Binding-site contacts:
Ligand atom O1 contacts residue LYS175 of chain 1.Q at 3.2 Å (salt-bridge).
Ligand atom O1P contacts residue GLY403 of chain 1.Q at 2.8 Å (h-bond).
Ligand atom O2P contacts residue TRP66 of chain 1.Y at 3.3 Å.
Ligand atom O3 contacts residue HIS294 of chain 1.Q at 2.9 Å (h-bond).
Ligand atom O4 contacts residue SER379 of chain 1.Q at 2.8 Å (h-bond).
Ligand atom O5P contacts residue ARG295 of chain 1.Q at 2.8 Å (salt-bridge).
Ligand atom O3P contacts residue LYS175 of chain 1.Q at 3.3 Å.
Ligand atom O6 contacts residue LYS175 of chain 1.Q at 3.2 Å (salt-bridge).
Ligand atom O3 contacts residue GLU204 of chain 1.Q at 2.8 Å (salt-bridge).
Ligand atom O2 contacts residue ASP203 of chain 1.Q at 3.4 Å (salt-bridge).
Ligand atom O7 contacts residue LYS334 of chain 1.Q at 2.9 Å (salt-bridge).
Ligand atom C2 contacts residue MG1 of chain 1.QB at 2.8 Å.
Ligand atom P1 contacts residue THR65 of chain 1.Y at 3.5 Å.
Ligand atom C contacts residue LYS175 of chain 1.Q at 3.4 Å.
Ligand atom O6 contacts residue LYS177 of chain 1.Q at 2.8 Å (salt-bridge).
Ligand atom O6 contacts residue MG1 of chain 1.QB at 2.2 Å.
Ligand atom O7 contacts residue GLU60 of chain 1.Y at 3.4 Å (salt-bridge).
Ligand atom O6 contacts residue ASN123 of chain 1.Y at 3.1 Å (h-bond).
Ligand atom O6 contacts residue GLU204 of chain 1.Q at 3.3 Å (salt-bridge).
Ligand atom O2 contacts residue LYS175 of chain 1.Q at 3.0 Å (salt-bridge).
Ligand atom O4P contacts residue HIS327 of chain 1.Q at 2.8 Å (h-bond).
Ligand atom O6 contacts residue ASP203 of chain 1.Q at 3.1 Å (salt-bridge).
Ligand atom O2P contacts residue GLY380 of chain 1.Q at 3.4 Å.
Ligand atom O4P contacts residue SER379 of chain 1.Q at 3.3 Å (h-bond).
Ligand atom O2P contacts residue LYS334 of chain 1.Q at 2.9 Å (salt-bridge).
Ligand atom O3 contacts residue KCX201 of chain 1.Q at 2.7 Å (h-bond).
Ligand atom O2 contacts residue MG1 of chain 1.QB at 2.3 Å.
Ligand atom O2P contacts residue THR65 of chain 1.Y at 3.4 Å (h-bond).
Ligand atom O2 contacts residue KCX201 of chain 1.Q at 3.1 Å (h-bond).
Ligand atom C3 contacts residue KCX201 of chain 1.Q at 3.1 Å.
Ligand atom O6P contacts residue ARG295 of chain 1.Q at 2.9 Å (salt-bridge).
Ligand atom O5 contacts residue LEU335 of chain 1.Q at 3.3 Å.
Ligand atom O3P contacts residue GLY404 of chain 1.Q at 2.8 Å (h-bond).
Ligand atom C contacts residue MG1 of chain 1.QB at 2.8 Å.
Ligand atom O2P contacts residue GLY381 of chain 1.Q at 2.9 Å (h-bond).
Ligand atom O4 contacts residue GLY380 of chain 1.Q at 3.3 Å (h-bond).
Ligand atom O3 contacts residue MG1 of chain 1.QB at 2.2 Å.
Ligand atom O3P contacts residue THR65 of chain 1.Y at 2.5 Å (h-bond).
Ligand atom C3 contacts residue MG1 of chain 1.QB at 3.0 Å.
Ligand atom O2 contacts residue THR173 of chain 1.Q at 2.8 Å (h-bond).

Sequence of chain 1.Y:
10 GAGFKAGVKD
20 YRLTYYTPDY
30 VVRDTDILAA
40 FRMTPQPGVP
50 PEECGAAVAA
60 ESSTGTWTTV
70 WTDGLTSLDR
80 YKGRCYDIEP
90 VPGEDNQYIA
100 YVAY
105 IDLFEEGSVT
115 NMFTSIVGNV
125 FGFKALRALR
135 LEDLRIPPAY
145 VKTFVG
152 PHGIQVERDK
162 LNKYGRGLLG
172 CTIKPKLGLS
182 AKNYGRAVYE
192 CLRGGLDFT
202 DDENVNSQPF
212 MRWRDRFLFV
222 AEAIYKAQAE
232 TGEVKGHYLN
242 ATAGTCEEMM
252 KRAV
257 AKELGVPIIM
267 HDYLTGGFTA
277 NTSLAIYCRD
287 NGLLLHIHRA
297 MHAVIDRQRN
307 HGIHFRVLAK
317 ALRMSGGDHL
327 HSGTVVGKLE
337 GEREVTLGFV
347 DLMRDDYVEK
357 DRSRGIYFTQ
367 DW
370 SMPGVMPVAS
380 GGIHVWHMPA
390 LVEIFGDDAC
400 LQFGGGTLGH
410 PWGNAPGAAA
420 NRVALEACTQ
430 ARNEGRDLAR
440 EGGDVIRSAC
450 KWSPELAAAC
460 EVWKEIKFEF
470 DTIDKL

The small molecule below binds the protein below.
Small molecule (SMILES): O=C(O)[C@@](O)(COP(=O)(O)O)[C@H](O)[C@H](O)COP(=O)(O)O

Sequence of chain 1.Q:
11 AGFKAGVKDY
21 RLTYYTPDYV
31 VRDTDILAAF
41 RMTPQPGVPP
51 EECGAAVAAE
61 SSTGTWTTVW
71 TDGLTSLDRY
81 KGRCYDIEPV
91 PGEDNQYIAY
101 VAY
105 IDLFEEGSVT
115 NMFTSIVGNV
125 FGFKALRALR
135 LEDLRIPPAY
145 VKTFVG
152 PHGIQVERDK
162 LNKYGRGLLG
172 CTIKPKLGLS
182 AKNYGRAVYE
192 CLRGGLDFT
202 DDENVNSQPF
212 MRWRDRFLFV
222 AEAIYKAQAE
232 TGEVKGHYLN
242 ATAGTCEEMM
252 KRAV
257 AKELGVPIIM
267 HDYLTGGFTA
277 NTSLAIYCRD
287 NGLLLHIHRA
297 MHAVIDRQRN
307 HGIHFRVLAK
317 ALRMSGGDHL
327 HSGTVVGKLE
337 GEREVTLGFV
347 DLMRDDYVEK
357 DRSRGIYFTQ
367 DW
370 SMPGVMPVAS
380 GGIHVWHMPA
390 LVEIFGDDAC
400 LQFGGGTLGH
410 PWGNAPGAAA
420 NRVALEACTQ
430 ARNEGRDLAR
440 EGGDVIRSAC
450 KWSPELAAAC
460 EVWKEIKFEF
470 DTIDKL